Sequence of chain 1.A:
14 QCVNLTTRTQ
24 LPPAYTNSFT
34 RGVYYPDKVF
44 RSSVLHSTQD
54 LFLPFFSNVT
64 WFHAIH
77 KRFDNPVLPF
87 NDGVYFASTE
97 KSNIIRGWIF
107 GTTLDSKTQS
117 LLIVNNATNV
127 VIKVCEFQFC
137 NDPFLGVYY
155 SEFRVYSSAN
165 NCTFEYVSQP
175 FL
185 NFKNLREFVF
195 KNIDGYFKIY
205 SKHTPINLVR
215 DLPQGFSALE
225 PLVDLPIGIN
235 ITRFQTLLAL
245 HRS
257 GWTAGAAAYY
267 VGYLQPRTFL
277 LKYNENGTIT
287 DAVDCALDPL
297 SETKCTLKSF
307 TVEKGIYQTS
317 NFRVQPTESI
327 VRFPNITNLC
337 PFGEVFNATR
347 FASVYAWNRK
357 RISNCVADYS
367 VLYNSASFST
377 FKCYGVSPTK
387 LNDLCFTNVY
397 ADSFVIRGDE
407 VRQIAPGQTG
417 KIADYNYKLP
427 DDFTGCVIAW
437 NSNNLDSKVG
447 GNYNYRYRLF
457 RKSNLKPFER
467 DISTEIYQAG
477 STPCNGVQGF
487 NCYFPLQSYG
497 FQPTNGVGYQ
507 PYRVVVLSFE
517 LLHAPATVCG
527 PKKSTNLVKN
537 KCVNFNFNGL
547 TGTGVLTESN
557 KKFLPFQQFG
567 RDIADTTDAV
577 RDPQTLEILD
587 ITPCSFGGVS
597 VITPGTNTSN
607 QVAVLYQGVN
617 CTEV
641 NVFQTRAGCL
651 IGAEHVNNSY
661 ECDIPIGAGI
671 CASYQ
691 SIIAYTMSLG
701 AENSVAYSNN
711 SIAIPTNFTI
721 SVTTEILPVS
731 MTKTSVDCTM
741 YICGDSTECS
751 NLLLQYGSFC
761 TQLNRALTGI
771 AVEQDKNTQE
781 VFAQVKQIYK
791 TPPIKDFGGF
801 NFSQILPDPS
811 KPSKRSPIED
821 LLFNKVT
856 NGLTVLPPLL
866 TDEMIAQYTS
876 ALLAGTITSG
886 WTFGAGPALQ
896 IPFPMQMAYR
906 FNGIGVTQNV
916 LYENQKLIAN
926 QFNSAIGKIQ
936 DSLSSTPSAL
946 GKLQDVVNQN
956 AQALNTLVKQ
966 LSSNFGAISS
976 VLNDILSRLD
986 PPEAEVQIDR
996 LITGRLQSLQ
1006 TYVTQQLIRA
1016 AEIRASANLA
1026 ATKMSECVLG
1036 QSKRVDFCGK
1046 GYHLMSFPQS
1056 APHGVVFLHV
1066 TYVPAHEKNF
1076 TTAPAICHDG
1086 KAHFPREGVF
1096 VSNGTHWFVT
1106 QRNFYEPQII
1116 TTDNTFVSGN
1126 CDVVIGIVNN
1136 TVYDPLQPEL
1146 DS

Binding-site contacts:
Ligand atom C5 contacts residue ASN1134 of chain 1.A at 3.7 Å.
Ligand atom C2 contacts residue ASN1134 of chain 1.A at 2.5 Å.
Ligand atom C1 contacts residue ASN1134 of chain 1.A at 1.4 Å.
Ligand atom C3 contacts residue ASN1134 of chain 1.A at 3.8 Å.
Ligand atom C4 contacts residue ASN1134 of chain 1.A at 4.2 Å.
Ligand atom C7 contacts residue ASN1134 of chain 1.A at 3.2 Å.
Ligand atom N2 contacts residue ASN1134 of chain 1.A at 2.9 Å (h-bond).
Ligand atom O7 contacts residue ASN1134 of chain 1.A at 3.2 Å (h-bond).
Ligand atom C8 contacts residue ASN1134 of chain 1.A at 4.4 Å.
Ligand atom O5 contacts residue ASN1134 of chain 1.A at 2.4 Å (h-bond).

This small molecule binds to this protein.
Small molecule (SMILES): CC(=O)N[C@H]1[C@H](O[C@H]2[C@H](O)[C@@H](NC(C)=O)CO[C@@H]2CO)O[C@H](CO)[C@@H](O)[C@@H]1O